The protein below binds the small molecule below.
Small molecule (SMILES): COc1ccc(-c2coc3cc(O)cc(O)c3c2=O)cc1

Sequence of chain 1.D:
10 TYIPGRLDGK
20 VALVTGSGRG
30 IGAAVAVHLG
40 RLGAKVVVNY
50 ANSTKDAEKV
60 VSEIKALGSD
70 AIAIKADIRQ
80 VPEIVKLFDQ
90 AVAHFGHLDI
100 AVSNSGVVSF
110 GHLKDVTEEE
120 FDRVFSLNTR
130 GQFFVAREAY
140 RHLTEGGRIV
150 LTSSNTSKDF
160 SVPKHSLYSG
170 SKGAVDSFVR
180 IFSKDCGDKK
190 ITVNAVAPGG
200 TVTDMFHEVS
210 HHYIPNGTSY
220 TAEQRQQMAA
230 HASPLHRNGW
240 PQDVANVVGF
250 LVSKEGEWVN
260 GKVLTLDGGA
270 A

Binding-site contacts:
Ligand atom C5' contacts residue NAP1 of chain 1.M at 3.4 Å.
Ligand atom O4 contacts residue ALA228 of chain 1.D at 3.3 Å.
Ligand atom O3 contacts residue ASN154 of chain 1.D at 3.5 Å (h-bond).
Ligand atom C8 contacts residue TYR212 of chain 1.D at 3.4 Å (hydrophobic).
Ligand atom C8A contacts residue TYR212 of chain 1.D at 3.2 Å (hydrophobic).
Ligand atom O3 contacts residue GLY198 of chain 1.D at 3.6 Å.
Ligand atom O2 contacts residue TYR212 of chain 1.D at 3.5 Å (h-bond).
Ligand atom C5 contacts residue GLY199 of chain 1.D at 3.4 Å.
Ligand atom C6' contacts residue NAP1 of chain 1.M at 3.1 Å.
Ligand atom O1 contacts residue TYR212 of chain 1.D at 3.3 Å.
Ligand atom C4A contacts residue TYR212 of chain 1.D at 3.5 Å (hydrophobic).
Ligand atom O1 contacts residue SER209 of chain 1.D at 3.6 Å.
Ligand atom CM contacts residue VAL106 of chain 1.D at 3.6 Å (hydrophobic).
Ligand atom C3 contacts residue TYR212 of chain 1.D at 3.2 Å (hydrophobic).
Ligand atom C4 contacts residue GLY199 of chain 1.D at 3.7 Å.
Ligand atom C3 contacts residue NAP1 of chain 1.M at 3.4 Å.
Ligand atom C8A contacts residue PHE205 of chain 1.D at 3.5 Å (hydrophobic).
Ligand atom C2 contacts residue TYR212 of chain 1.D at 3.4 Å (hydrophobic).
Ligand atom O3 contacts residue GLY199 of chain 1.D at 2.9 Å (h-bond).
Ligand atom C5' contacts residue TYR167 of chain 1.D at 3.5 Å (hydrophobic).
Ligand atom C4 contacts residue TYR212 of chain 1.D at 3.4 Å (hydrophobic).
Ligand atom CM contacts residue NAP1 of chain 1.M at 3.4 Å.
Ligand atom C4' contacts residue NAP1 of chain 1.M at 3.5 Å.
Ligand atom C2' contacts residue NAP1 of chain 1.M at 3.1 Å.
Ligand atom O2 contacts residue GLY199 of chain 1.D at 3.7 Å.
Ligand atom C2 contacts residue VAL208 of chain 1.D at 3.5 Å (hydrophobic).
Ligand atom C4 contacts residue NAP1 of chain 1.M at 3.6 Å.
Ligand atom CM contacts residue VAL107 of chain 1.D at 3.3 Å (hydrophobic).
Ligand atom C2' contacts residue PHE205 of chain 1.D at 3.7 Å (hydrophobic).
Ligand atom O1 contacts residue PHE205 of chain 1.D at 3.4 Å.
Ligand atom C3' contacts residue NAP1 of chain 1.M at 3.4 Å.
Ligand atom C8 contacts residue PHE205 of chain 1.D at 3.6 Å (hydrophobic).
Ligand atom C7 contacts residue TYR212 of chain 1.D at 3.6 Å (hydrophobic).
Ligand atom C2' contacts residue VAL208 of chain 1.D at 3.6 Å (hydrophobic).
Ligand atom O2 contacts residue NAP1 of chain 1.M at 3.2 Å.
Ligand atom C4A contacts residue GLY199 of chain 1.D at 3.4 Å.
Ligand atom C6' contacts residue TYR212 of chain 1.D at 3.4 Å (hydrophobic).
Ligand atom C2 contacts residue PHE205 of chain 1.D at 3.5 Å (hydrophobic).
Ligand atom C1' contacts residue NAP1 of chain 1.M at 3.1 Å.
Ligand atom C5 contacts residue TYR212 of chain 1.D at 3.7 Å (hydrophobic).